Sequence of chain 22.A:
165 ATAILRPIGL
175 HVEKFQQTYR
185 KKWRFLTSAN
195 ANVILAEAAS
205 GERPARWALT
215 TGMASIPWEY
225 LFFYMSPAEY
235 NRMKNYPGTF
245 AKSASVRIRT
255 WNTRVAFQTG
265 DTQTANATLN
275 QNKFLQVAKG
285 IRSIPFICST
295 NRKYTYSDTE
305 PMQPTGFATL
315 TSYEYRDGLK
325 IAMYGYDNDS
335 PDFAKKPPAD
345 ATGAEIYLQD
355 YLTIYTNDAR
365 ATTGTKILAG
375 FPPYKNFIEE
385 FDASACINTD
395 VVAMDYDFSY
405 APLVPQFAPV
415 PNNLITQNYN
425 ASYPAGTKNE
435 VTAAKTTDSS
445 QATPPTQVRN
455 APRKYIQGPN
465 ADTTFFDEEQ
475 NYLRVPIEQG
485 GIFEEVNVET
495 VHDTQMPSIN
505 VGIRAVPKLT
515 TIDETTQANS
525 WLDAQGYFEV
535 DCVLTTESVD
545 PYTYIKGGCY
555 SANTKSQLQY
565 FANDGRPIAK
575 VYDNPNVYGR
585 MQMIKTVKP

A small-molecule ligand and the protein it binds are described below.
Small molecule (SMILES): N=c1ccn([C@H]2C[C@H](O[P](=O)(O)OC[C@H]3O[C@@H](n4ccc(N)nc4=O)C[C@@H]3O[P](=O)(O)OC[C@H]3O[C@@H](n4cnc5c(N)ncnc54)C[C@@H]3O[P](=O)(O)OC[C@H]3O[C@@H](n4cnc5c(N)ncnc54)C[C@@H]3O)[C@@H](CO[P](=O)(O)O[C@H]3C[C@H](n4cnc5c(=O)nc(N)[nH]c54)O[C@@H]3CO[P](=O)(O)O[C@H]3C[C@H](n4cnc5c(=O)nc(N)[nH]c54)O[C@@H]3CO[P](=O)(O)O[C@H]3C[C@H](n4cnc5c(N)ncnc54)O[C@@H]3CO[P](=O)(O)O[C@H]3C[C@H](n4ccc(N)nc4=O)O[C@@H]3COP(=O)=O)O2)c(=O)[nH]1

Binding-site contacts:
Ligand atom O2 contacts residue PRO171 of chain 22.A at 3.0 Å (h-bond).
Ligand atom C5 contacts residue ARG170 of chain 22.A at 2.4 Å.
Ligand atom N6 contacts residue GLN410 of chain 22.A at 2.7 Å (h-bond).
Ligand atom C5 contacts residue ASP497 of chain 20.A at 3.1 Å.
Ligand atom O2 contacts residue THR558 of chain 22.A at 2.7 Å (h-bond).
Ligand atom OP1 contacts residue PRO289 of chain 20.A at 3.2 Å.
Ligand atom O3' contacts residue PRO289 of chain 20.A at 3.1 Å.
Ligand atom O3' contacts residue VAL492 of chain 22.A at 3.2 Å.
Ligand atom N7 contacts residue GLN499 of chain 20.A at 2.8 Å (h-bond).
Ligand atom C6 contacts residue ASN491 of chain 22.A at 3.1 Å.
Ligand atom N2 contacts residue SER403 of chain 20.A at 3.0 Å (h-bond).
Ligand atom N4 contacts residue DG2 of chain 20.B at 2.9 Å (h-bond).
Ligand atom N1 contacts residue ASP401 of chain 20.A at 2.6 Å (salt-bridge).
Ligand atom C4 contacts residue ARG170 of chain 22.A at 1.2 Å.
Ligand atom O4' contacts residue GLN499 of chain 20.A at 3.0 Å (h-bond).
Ligand atom N7 contacts residue THR498 of chain 20.A at 3.1 Å.
Ligand atom C2 contacts residue ASP399 of chain 20.A at 3.1 Å.
Ligand atom OP1 contacts residue GLY284 of chain 20.A at 3.0 Å.
Ligand atom N3 contacts residue DG2 of chain 20.B at 2.9 Å (h-bond).
Ligand atom OP2 contacts residue SER287 of chain 20.A at 2.9 Å.
Ligand atom C2 contacts residue MET398 of chain 20.A at 2.7 Å (hydrophobic).
Ligand atom OP2 contacts residue ASN491 of chain 22.A at 2.9 Å.
Ligand atom N1 contacts residue MET398 of chain 20.A at 3.0 Å.
Ligand atom N2 contacts residue ASP401 of chain 20.A at 2.8 Å (salt-bridge).
Ligand atom O4' contacts residue THR558 of chain 22.A at 3.1 Å.
Ligand atom OP1 contacts residue PRO501 of chain 20.A at 3.1 Å.
Ligand atom O3' contacts residue LYS178 of chain 22.A at 2.9 Å.
Ligand atom O6 contacts residue ASP401 of chain 20.A at 2.7 Å (salt-bridge).
Ligand atom N3 contacts residue ARG170 of chain 22.A at 2.0 Å (salt-bridge).
Ligand atom O2 contacts residue DG2 of chain 20.B at 2.8 Å (h-bond).
Ligand atom C2 contacts residue ASP401 of chain 20.A at 3.1 Å.
Ligand atom O2 contacts residue LYS559 of chain 22.A at 2.8 Å (salt-bridge).
Ligand atom C4 contacts residue ASN491 of chain 22.A at 2.5 Å.
Ligand atom N4 contacts residue ARG170 of chain 22.A at 0.6 Å (salt-bridge).
Ligand atom C5 contacts residue ASN491 of chain 22.A at 2.3 Å.
Ligand atom C4 contacts residue ASP497 of chain 20.A at 3.1 Å.
Ligand atom N6 contacts residue SER555 of chain 22.A at 3.1 Å.
Ligand atom OP2 contacts residue VAL492 of chain 22.A at 2.5 Å (h-bond).
Ligand atom N4 contacts residue ASN491 of chain 22.A at 2.7 Å (h-bond).
Ligand atom N1 contacts residue PRO545 of chain 22.A at 3.2 Å.

Sequence of chain 20.A:
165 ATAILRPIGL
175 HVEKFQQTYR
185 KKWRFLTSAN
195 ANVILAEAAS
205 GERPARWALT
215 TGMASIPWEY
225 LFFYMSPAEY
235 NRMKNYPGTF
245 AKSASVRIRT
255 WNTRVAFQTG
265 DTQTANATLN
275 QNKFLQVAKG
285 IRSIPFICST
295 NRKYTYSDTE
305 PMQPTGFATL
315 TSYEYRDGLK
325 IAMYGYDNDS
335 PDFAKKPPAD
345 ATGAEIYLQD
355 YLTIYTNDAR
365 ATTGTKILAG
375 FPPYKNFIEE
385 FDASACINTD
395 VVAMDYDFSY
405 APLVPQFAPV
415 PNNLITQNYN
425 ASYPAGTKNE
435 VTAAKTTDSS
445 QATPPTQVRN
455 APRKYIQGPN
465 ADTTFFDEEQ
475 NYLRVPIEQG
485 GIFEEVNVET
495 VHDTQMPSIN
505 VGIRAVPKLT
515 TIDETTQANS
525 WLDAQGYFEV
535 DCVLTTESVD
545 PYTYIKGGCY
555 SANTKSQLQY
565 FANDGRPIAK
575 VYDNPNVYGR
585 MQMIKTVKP